Sequence of chain 5.E:
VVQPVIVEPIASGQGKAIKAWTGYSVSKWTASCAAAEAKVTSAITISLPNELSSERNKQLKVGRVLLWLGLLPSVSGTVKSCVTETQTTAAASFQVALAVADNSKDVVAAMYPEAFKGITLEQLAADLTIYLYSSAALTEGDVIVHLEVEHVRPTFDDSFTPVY

Binding-site contacts:
Ligand atom C8 contacts residue LYS143 of chain 5.E at 2.8 Å.
Ligand atom N9 contacts residue TRP47 of chain 5.E at 4.0 Å.
Ligand atom C4 contacts residue TRP47 of chain 5.E at 3.9 Å (hydrophobic).
Ligand atom C2' contacts residue LYS143 of chain 5.E at 4.5 Å.
Ligand atom N6 contacts residue TRP47 of chain 5.E at 4.2 Å.
Ligand atom C5 contacts residue TRP47 of chain 5.E at 4.0 Å (hydrophobic).
Ligand atom C1' contacts residue TRP47 of chain 5.E at 4.3 Å (hydrophobic).
Ligand atom O4' contacts residue GLU140 of chain 5.E at 4.1 Å.
Ligand atom O2' contacts residue GLU140 of chain 5.E at 3.0 Å (salt-bridge).
Ligand atom C8 contacts residue GLU140 of chain 5.E at 4.1 Å.
Ligand atom N1 contacts residue TRP47 of chain 5.E at 3.8 Å.
Ligand atom C2' contacts residue GLU140 of chain 5.E at 3.5 Å.
Ligand atom N7 contacts residue LYS143 of chain 5.E at 3.7 Å.
Ligand atom C8 contacts residue TRP47 of chain 5.E at 4.0 Å (hydrophobic).
Ligand atom C2 contacts residue TRP47 of chain 5.E at 3.8 Å (hydrophobic).
Ligand atom C6 contacts residue TRP47 of chain 5.E at 3.9 Å (hydrophobic).
Ligand atom O4' contacts residue TRP47 of chain 5.E at 4.0 Å.
Ligand atom N3 contacts residue TRP47 of chain 5.E at 3.9 Å.
Ligand atom N7 contacts residue TRP47 of chain 5.E at 4.0 Å.
Ligand atom C1' contacts residue LYS143 of chain 5.E at 4.0 Å.
Ligand atom C1' contacts residue GLU140 of chain 5.E at 3.2 Å.
Ligand atom N9 contacts residue LYS143 of chain 5.E at 3.8 Å.
Ligand atom N9 contacts residue GLU140 of chain 5.E at 4.1 Å.
Ligand atom O4' contacts residue LYS143 of chain 5.E at 4.2 Å.

The small molecule below binds the protein below.
Small molecule (SMILES): Nc1ncnc2c1ncn2[C@@H]1O[C@H](COP(=O)=O)[C@@H](O[P](=O)(O)OC[C@H]2O[C@@H](n3ccc(=O)[nH]c3=O)[C@H](O)[C@@H]2O)[C@H]1O